Sequence of chain 1.Q:
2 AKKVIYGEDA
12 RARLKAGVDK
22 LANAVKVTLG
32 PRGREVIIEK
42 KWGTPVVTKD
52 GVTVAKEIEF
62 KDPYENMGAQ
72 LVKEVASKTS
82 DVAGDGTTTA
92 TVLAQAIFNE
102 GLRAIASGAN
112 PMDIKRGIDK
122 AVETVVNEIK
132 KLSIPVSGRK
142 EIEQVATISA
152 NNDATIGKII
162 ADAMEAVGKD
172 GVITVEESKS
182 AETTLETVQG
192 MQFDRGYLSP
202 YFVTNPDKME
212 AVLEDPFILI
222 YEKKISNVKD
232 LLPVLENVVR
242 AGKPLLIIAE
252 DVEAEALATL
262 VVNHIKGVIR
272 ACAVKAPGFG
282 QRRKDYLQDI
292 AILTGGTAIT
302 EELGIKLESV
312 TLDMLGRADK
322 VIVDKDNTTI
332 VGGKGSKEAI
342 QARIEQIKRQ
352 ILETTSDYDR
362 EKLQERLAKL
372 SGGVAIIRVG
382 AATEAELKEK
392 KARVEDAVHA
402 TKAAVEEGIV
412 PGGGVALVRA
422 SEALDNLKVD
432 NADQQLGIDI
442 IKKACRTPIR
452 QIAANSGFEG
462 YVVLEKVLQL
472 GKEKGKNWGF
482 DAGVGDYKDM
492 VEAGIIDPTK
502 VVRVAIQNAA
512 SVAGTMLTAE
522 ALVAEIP

Binding-site contacts:
Ligand atom O3' contacts residue ASP498 of chain 1.Q at 3.2 Å (salt-bridge).
Ligand atom O2G contacts residue ASP51 of chain 1.Q at 3.3 Å.
Ligand atom O2G contacts residue THR89 of chain 1.Q at 3.6 Å.
Ligand atom C3' contacts residue ASP498 of chain 1.Q at 3.2 Å.
Ligand atom PA contacts residue MG1 of chain 1.WA at 3.5 Å.
Ligand atom O3G contacts residue ASP397 of chain 1.Q at 2.9 Å (salt-bridge).
Ligand atom O3A contacts residue LEU30 of chain 1.Q at 3.4 Å.
Ligand atom O2' contacts residue GLY413 of chain 1.Q at 3.4 Å.
Ligand atom O2' contacts residue GLY414 of chain 1.Q at 2.5 Å (h-bond).
Ligand atom C5 contacts residue PRO32 of chain 1.Q at 3.6 Å (hydrophobic).
Ligand atom O3G contacts residue ASP86 of chain 1.Q at 2.8 Å (salt-bridge).
Ligand atom O1A contacts residue LYS50 of chain 1.Q at 3.2 Å (salt-bridge).
Ligand atom O1A contacts residue THR29 of chain 1.Q at 3.0 Å (h-bond).
Ligand atom O2' contacts residue ASP498 of chain 1.Q at 2.6 Å (salt-bridge).
Ligand atom O1G contacts residue THR88 of chain 1.Q at 2.8 Å (h-bond).
Ligand atom O2G contacts residue GLY52 of chain 1.Q at 3.0 Å (h-bond).
Ligand atom PG contacts residue MG1 of chain 1.WA at 3.5 Å.
Ligand atom N3 contacts residue GLY414 of chain 1.Q at 3.4 Å.
Ligand atom O5' contacts residue GLY31 of chain 1.Q at 3.6 Å.
Ligand atom O2B contacts residue GLY87 of chain 1.Q at 3.2 Å.
Ligand atom C2 contacts residue ALA483 of chain 1.Q at 3.4 Å (hydrophobic).
Ligand atom O1B contacts residue ASP86 of chain 1.Q at 3.4 Å (salt-bridge).
Ligand atom O2G contacts residue LYS50 of chain 1.Q at 3.2 Å (salt-bridge).
Ligand atom C2' contacts residue ASP498 of chain 1.Q at 3.3 Å.
Ligand atom PG contacts residue ASP397 of chain 1.Q at 3.6 Å.
Ligand atom O2B contacts residue THR90 of chain 1.Q at 2.7 Å (h-bond).
Ligand atom N1 contacts residue ASP482 of chain 1.Q at 3.3 Å (salt-bridge).
Ligand atom O3G contacts residue MG1 of chain 1.WA at 2.1 Å.
Ligand atom C6 contacts residue PRO32 of chain 1.Q at 3.5 Å (hydrophobic).
Ligand atom N1 contacts residue ALA483 of chain 1.Q at 3.1 Å (h-bond).
Ligand atom O2A contacts residue MG1 of chain 1.WA at 2.1 Å.
Ligand atom N6 contacts residue ASP482 of chain 1.Q at 3.2 Å (salt-bridge).
Ligand atom O1B contacts residue MG1 of chain 1.WA at 2.5 Å.
Ligand atom O1G contacts residue ASP51 of chain 1.Q at 3.5 Å (salt-bridge).
Ligand atom O1G contacts residue GLY87 of chain 1.Q at 3.6 Å.
Ligand atom PB contacts residue MG1 of chain 1.WA at 3.5 Å.
Ligand atom PB contacts residue GLY87 of chain 1.Q at 3.6 Å.
Ligand atom O1B contacts residue GLY87 of chain 1.Q at 3.1 Å (h-bond).
Ligand atom O2B contacts residue THR89 of chain 1.Q at 3.2 Å (h-bond).
Ligand atom N3B contacts residue THR89 of chain 1.Q at 3.0 Å (h-bond).

The small molecule below binds the protein below.
Small molecule (SMILES): Nc1ncnc2c1ncn2[C@@H]1O[C@H](CO[P](=O)(O)O[P](=O)(O)NP(=O)(O)O)[C@@H](O)[C@H]1O